A small-molecule ligand and the protein it binds are described below.
Small molecule (SMILES): CC(=O)N[C@H]1[C@H](O[C@H]2[C@H](O)[C@@H](NC(C)=O)CO[C@@H]2CO)O[C@H](CO)[C@@H](O)[C@@H]1O

Binding-site contacts:
Ligand atom C1 contacts residue ASN42 of chain 1.A at 1.4 Å.
Ligand atom C1 contacts residue ARG25 of chain 1.A at 4.3 Å.
Ligand atom C4 contacts residue ASN42 of chain 1.A at 4.2 Å.
Ligand atom C2 contacts residue SER24 of chain 1.A at 3.6 Å.
Ligand atom C7 contacts residue ARG25 of chain 1.A at 3.9 Å.
Ligand atom C8 contacts residue SER24 of chain 1.A at 3.9 Å.
Ligand atom C8 contacts residue TRP23 of chain 1.A at 3.3 Å (hydrophobic).
Ligand atom C7 contacts residue ASN42 of chain 1.A at 3.7 Å.
Ligand atom O5 contacts residue ASN42 of chain 1.A at 2.3 Å (h-bond).
Ligand atom C3 contacts residue SER24 of chain 1.A at 3.9 Å.
Ligand atom O7 contacts residue ARG25 of chain 1.A at 3.8 Å.
Ligand atom C5 contacts residue ASN42 of chain 1.A at 3.6 Å.
Ligand atom O6 contacts residue ASN42 of chain 1.A at 4.4 Å.
Ligand atom N2 contacts residue SER24 of chain 1.A at 2.9 Å (h-bond).
Ligand atom C3 contacts residue ASN42 of chain 1.A at 3.8 Å.
Ligand atom C8 contacts residue ARG25 of chain 1.A at 4.1 Å.
Ligand atom C2 contacts residue ASN42 of chain 1.A at 2.5 Å.
Ligand atom N2 contacts residue ARG25 of chain 1.A at 4.2 Å.
Ligand atom C7 contacts residue SER24 of chain 1.A at 3.9 Å.
Ligand atom N2 contacts residue ASN42 of chain 1.A at 3.1 Å (h-bond).
Ligand atom O7 contacts residue ASN42 of chain 1.A at 3.9 Å.
Ligand atom C1 contacts residue SER24 of chain 1.A at 3.6 Å.

Sequence of chain 1.A:
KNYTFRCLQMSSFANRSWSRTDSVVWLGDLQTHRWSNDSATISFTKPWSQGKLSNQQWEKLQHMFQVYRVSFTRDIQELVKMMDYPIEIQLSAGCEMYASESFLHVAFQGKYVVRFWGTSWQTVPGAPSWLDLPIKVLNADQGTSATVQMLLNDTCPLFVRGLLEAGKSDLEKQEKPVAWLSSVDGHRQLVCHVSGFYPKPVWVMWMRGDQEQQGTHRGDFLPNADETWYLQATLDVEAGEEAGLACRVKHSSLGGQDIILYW